Binding-site contacts:
Ligand atom N25 contacts residue THR248 of chain 1.C at 3.2 Å (h-bond).
Ligand atom C7 contacts residue THR247 of chain 1.C at 3.6 Å.
Ligand atom O9 contacts residue THR88 of chain 1.C at 3.1 Å (h-bond).
Ligand atom C22 contacts residue GLN28 of chain 1.C at 3.4 Å.
Ligand atom O2 contacts residue TYR214 of chain 1.C at 3.6 Å (h-bond).
Ligand atom O36 contacts residue THR88 of chain 1.C at 3.3 Å (h-bond).
Ligand atom O11 contacts residue SER51 of chain 1.C at 3.7 Å.
Ligand atom C12 contacts residue GLY246 of chain 1.C at 3.6 Å.
Ligand atom O36 contacts residue TYR87 of chain 1.C at 3.6 Å.
Ligand atom O20 contacts residue TRP131 of chain 1.C at 3.7 Å.
Ligand atom C16 contacts residue PHE124 of chain 1.C at 3.5 Å (hydrophobic).
Ligand atom C24 contacts residue GLY246 of chain 1.C at 3.6 Å.
Ligand atom C1 contacts residue PRO86 of chain 1.C at 3.5 Å (hydrophobic).
Ligand atom C13 contacts residue GLY246 of chain 1.C at 3.6 Å.
Ligand atom C17 contacts residue PHE124 of chain 1.C at 3.8 Å (hydrophobic).
Ligand atom N6 contacts residue GLY50 of chain 1.C at 3.1 Å (h-bond).
Ligand atom C5 contacts residue ASP244 of chain 1.C at 3.1 Å.
Ligand atom C10 contacts residue ASP48 of chain 1.C at 3.5 Å.
Ligand atom N37 contacts residue THR247 of chain 1.C at 3.6 Å (h-bond).
Ligand atom N6 contacts residue ASP244 of chain 1.C at 2.5 Å (salt-bridge).
Ligand atom N37 contacts residue GLY246 of chain 1.C at 2.9 Å (h-bond).
Ligand atom C10 contacts residue ASP244 of chain 1.C at 3.7 Å.
Ligand atom O11 contacts residue TYR87 of chain 1.C at 3.6 Å.
Ligand atom C5 contacts residue GLY50 of chain 1.C at 3.7 Å.
Ligand atom C19 contacts residue LEU46 of chain 1.C at 3.5 Å (hydrophobic).
Ligand atom C8 contacts residue THR88 of chain 1.C at 3.7 Å.
Ligand atom C15 contacts residue PHE124 of chain 1.C at 3.8 Å (hydrophobic).
Ligand atom O11 contacts residue GLY50 of chain 1.C at 3.3 Å (h-bond).
Ligand atom C3 contacts residue GLY50 of chain 1.C at 3.1 Å.
Ligand atom O11 contacts residue ASP48 of chain 1.C at 2.5 Å (salt-bridge).
Ligand atom C24 contacts residue THR248 of chain 1.C at 3.2 Å.
Ligand atom C34 contacts residue THR247 of chain 1.C at 3.7 Å.
Ligand atom C19 contacts residue GLY246 of chain 1.C at 3.3 Å.
Ligand atom C3 contacts residue TYR214 of chain 1.C at 3.4 Å (hydrophobic).
Ligand atom C34 contacts residue GLY246 of chain 1.C at 3.2 Å.
Ligand atom O20 contacts residue ILE126 of chain 1.C at 3.4 Å.
Ligand atom C13 contacts residue ASP48 of chain 1.C at 3.4 Å.
Ligand atom C22 contacts residue GLY29 of chain 1.C at 3.6 Å.
Ligand atom C32 contacts residue THR88 of chain 1.C at 3.8 Å.
Ligand atom C7 contacts residue ASP244 of chain 1.C at 3.1 Å.

A protein and the small-molecule ligand that binds it are described below.
Small molecule (SMILES): COCc1cc2cc(c1)C(=O)N[C@H]([C@H](O)[C@H]1CO[C@@H](COC)CN1)Cc1cccc(c1)OCCCCN2

Sequence of chain 1.C:
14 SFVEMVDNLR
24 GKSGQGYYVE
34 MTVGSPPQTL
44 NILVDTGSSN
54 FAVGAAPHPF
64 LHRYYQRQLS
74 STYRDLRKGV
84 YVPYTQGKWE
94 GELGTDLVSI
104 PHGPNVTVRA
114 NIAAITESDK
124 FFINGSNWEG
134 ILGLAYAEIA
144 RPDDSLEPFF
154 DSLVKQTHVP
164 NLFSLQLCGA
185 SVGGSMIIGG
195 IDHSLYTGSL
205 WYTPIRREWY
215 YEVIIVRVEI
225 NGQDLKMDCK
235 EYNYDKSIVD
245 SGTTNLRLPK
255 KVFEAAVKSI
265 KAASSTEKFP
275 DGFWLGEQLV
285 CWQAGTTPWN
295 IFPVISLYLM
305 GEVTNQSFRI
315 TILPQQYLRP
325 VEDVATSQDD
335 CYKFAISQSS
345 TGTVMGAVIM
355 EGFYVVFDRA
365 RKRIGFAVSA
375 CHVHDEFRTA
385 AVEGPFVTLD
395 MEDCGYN